A protein and the small-molecule ligand that binds it are described below.
Small molecule (SMILES): N[C@@H](Cc1ccc(O)cc1)C(=O)O

Sequence of chain 1.B:
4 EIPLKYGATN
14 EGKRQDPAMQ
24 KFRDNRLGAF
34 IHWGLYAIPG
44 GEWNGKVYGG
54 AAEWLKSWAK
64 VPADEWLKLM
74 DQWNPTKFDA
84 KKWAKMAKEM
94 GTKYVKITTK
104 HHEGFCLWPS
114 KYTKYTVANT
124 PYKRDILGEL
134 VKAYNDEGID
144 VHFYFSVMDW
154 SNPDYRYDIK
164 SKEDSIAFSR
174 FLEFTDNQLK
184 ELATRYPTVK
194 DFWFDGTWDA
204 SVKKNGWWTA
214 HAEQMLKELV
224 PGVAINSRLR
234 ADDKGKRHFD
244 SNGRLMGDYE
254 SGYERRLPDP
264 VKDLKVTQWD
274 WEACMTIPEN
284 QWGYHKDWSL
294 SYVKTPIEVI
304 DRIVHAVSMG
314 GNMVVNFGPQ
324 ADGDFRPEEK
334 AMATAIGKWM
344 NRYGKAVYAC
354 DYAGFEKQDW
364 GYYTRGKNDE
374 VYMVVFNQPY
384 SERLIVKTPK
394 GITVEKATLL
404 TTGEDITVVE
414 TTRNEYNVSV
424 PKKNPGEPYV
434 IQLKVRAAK

Binding-site contacts:
Ligand atom CG contacts residue ILE395 of chain 1.B at 4.4 Å (hydrophobic).
Ligand atom CE2 contacts residue ALA356 of chain 1.B at 3.2 Å (hydrophobic).
Ligand atom CZ contacts residue VAL374 of chain 1.B at 3.8 Å (hydrophobic).
Ligand atom OH contacts residue ARG368 of chain 1.B at 3.4 Å.
Ligand atom OH contacts residue ALA356 of chain 1.B at 2.6 Å (h-bond).
Ligand atom CZ contacts residue PHE358 of chain 1.B at 4.2 Å (hydrophobic).
Ligand atom CD1 contacts residue ASP372 of chain 1.B at 3.6 Å.
Ligand atom OH contacts residue VAL374 of chain 1.B at 3.3 Å.
Ligand atom C contacts residue ASP372 of chain 1.B at 4.4 Å.
Ligand atom CD1 contacts residue ARG368 of chain 1.B at 4.5 Å.
Ligand atom CB contacts residue ALA440 of chain 1.B at 3.8 Å (hydrophobic).
Ligand atom CE1 contacts residue ASP372 of chain 1.B at 4.0 Å.
Ligand atom CE1 contacts residue VAL438 of chain 1.B at 4.2 Å (hydrophobic).
Ligand atom CZ contacts residue ARG368 of chain 1.B at 3.6 Å.
Ligand atom CD1 contacts residue VAL438 of chain 1.B at 4.1 Å (hydrophobic).
Ligand atom C contacts residue ALA440 of chain 1.B at 4.0 Å (hydrophobic).
Ligand atom O contacts residue ALA440 of chain 1.B at 3.7 Å.
Ligand atom CB contacts residue ASP372 of chain 1.B at 4.4 Å.
Ligand atom O contacts residue ASP372 of chain 1.B at 4.2 Å.
Ligand atom CD2 contacts residue ILE395 of chain 1.B at 4.1 Å (hydrophobic).
Ligand atom CE1 contacts residue VAL374 of chain 1.B at 3.8 Å (hydrophobic).
Ligand atom OH contacts residue PHE358 of chain 1.B at 3.9 Å.
Ligand atom CD2 contacts residue ALA356 of chain 1.B at 4.5 Å (hydrophobic).
Ligand atom CA contacts residue ASP372 of chain 1.B at 4.0 Å.
Ligand atom CE1 contacts residue ARG368 of chain 1.B at 3.5 Å.
Ligand atom CZ contacts residue ALA356 of chain 1.B at 3.3 Å (hydrophobic).
Ligand atom CB contacts residue ILE395 of chain 1.B at 4.1 Å (hydrophobic).
Ligand atom CE2 contacts residue PHE358 of chain 1.B at 4.1 Å (hydrophobic).